Binding-site contacts:
Ligand atom O2 contacts residue DG6 of chain 2.C at 2.8 Å (h-bond).
Ligand atom O6 contacts residue DC3 of chain 2.C at 3.0 Å (h-bond).
Ligand atom C2 contacts residue DC2 of chain 2.C at 3.6 Å.
Ligand atom N6 contacts residue DT7 of chain 2.C at 3.0 Å (h-bond).
Ligand atom C2 contacts residue DG6 of chain 2.C at 3.2 Å.
Ligand atom O6 contacts residue DG1 of chain 2.C at 3.1 Å (h-bond).
Ligand atom N2 contacts residue DG6 of chain 2.C at 3.5 Å (h-bond).
Ligand atom O3' contacts residue VAL233 of chain 1.A at 3.6 Å.
Ligand atom OP1 contacts residue VAL233 of chain 1.A at 3.6 Å.
Ligand atom O2 contacts residue DG4 of chain 2.C at 2.7 Å (h-bond).
Ligand atom N1 contacts residue DG6 of chain 2.C at 3.6 Å (h-bond).
Ligand atom N1 contacts residue DT7 of chain 2.C at 2.9 Å (h-bond).
Ligand atom N3 contacts residue DG6 of chain 2.C at 3.5 Å (h-bond).
Ligand atom C2 contacts residue DA8 of chain 2.C at 3.4 Å.
Ligand atom N1 contacts residue DC2 of chain 2.C at 2.8 Å (h-bond).
Ligand atom N4 contacts residue DG4 of chain 2.C at 3.0 Å (h-bond).
Ligand atom O6 contacts residue DC5 of chain 2.C at 2.9 Å (h-bond).
Ligand atom N3 contacts residue DG4 of chain 2.C at 2.9 Å (h-bond).
Ligand atom N1 contacts residue DA8 of chain 2.C at 3.4 Å.
Ligand atom N2 contacts residue DC5 of chain 2.C at 2.9 Å (h-bond).
Ligand atom N2 contacts residue DC3 of chain 2.C at 2.9 Å (h-bond).
Ligand atom OP1 contacts residue THR142 of chain 1.A at 3.2 Å (h-bond).
Ligand atom N3 contacts residue DG1 of chain 2.C at 3.1 Å (h-bond).
Ligand atom N4 contacts residue DC5 of chain 2.C at 3.5 Å (h-bond).
Ligand atom N1 contacts residue DC3 of chain 2.C at 3.0 Å (h-bond).
Ligand atom N1 contacts residue DC5 of chain 2.C at 2.9 Å (h-bond).
Ligand atom N2 contacts residue DC2 of chain 2.C at 2.7 Å (h-bond).
Ligand atom N6 contacts residue DG6 of chain 2.C at 3.1 Å (h-bond).
Ligand atom O2 contacts residue DG1 of chain 2.C at 3.3 Å (h-bond).
Ligand atom O6 contacts residue DC2 of chain 2.C at 2.9 Å (h-bond).
Ligand atom N4 contacts residue DG1 of chain 2.C at 2.9 Å (h-bond).
Ligand atom C2 contacts residue DG4 of chain 2.C at 3.6 Å.
Ligand atom N4 contacts residue DC3 of chain 2.C at 3.4 Å (h-bond).
Ligand atom N4 contacts residue DG6 of chain 2.C at 3.1 Å (h-bond).
Ligand atom O6 contacts residue DG4 of chain 2.C at 3.3 Å (h-bond).
Ligand atom N3 contacts residue DG6 of chain 2.C at 3.0 Å (h-bond).
Ligand atom N2 contacts residue DG4 of chain 2.C at 3.3 Å.
Ligand atom N1 contacts residue DG6 of chain 2.C at 3.5 Å (h-bond).
Ligand atom C2 contacts residue DG4 of chain 2.C at 3.6 Å.
Ligand atom OP1 contacts residue LYS234 of chain 1.A at 3.0 Å (salt-bridge).

Sequence of chain 1.A:
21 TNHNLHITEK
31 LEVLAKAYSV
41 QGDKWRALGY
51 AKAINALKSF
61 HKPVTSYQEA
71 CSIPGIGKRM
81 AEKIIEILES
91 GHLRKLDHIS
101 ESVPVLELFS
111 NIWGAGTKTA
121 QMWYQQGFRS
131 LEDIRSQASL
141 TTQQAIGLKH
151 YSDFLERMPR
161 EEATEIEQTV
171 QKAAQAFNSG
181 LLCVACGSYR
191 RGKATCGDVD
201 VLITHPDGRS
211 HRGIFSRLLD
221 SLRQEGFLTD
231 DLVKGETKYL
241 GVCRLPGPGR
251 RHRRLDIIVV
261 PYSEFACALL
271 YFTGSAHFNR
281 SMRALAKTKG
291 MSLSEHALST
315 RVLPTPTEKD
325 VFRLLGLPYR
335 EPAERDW

This protein binds this small molecule.
Small molecule (SMILES): Nc1ccn([C@H]2C[C@H](O[P](=O)(O)OC[C@H]3O[C@@H](n4cnc5c(N)ncnc54)C[C@@H]3O)[C@@H](CO[P](=O)(O)O[C@H]3C[C@H](n4cnc5c(=O)nc(N)[nH]c54)O[C@@H]3CO[P](=O)(O)O[C@H]3C[C@H](n4cnc5c(=O)nc(N)[nH]c54)O[C@@H]3CO[P](=O)(O)O[C@H]3C[C@H](n4ccc(N)nc4=O)O[C@@H]3CO[P](=O)(O)O[C@H]3C[C@H](n4cnc5c(=O)nc(N)[nH]c54)O[C@@H]3CO[P](=O)(O)O[C@H]3C[C@H](n4ccc(N)nc4=O)O[C@@H]3CO[P](=O)(O)O[C@H]3C[C@H](n4cnc5c(N)ncnc54)O[C@@H]3CO)O2)c(=O)n1